A protein and the small-molecule ligand that binds it are described below.
Small molecule (SMILES): CC(=O)NCCNC(=O)c1ccc(C2=NCCS2)cc1

Binding-site contacts:
Ligand atom S16 contacts residue GLY79 of chain 1.A at 4.2 Å.
Ligand atom C11 contacts residue TRP82 of chain 1.A at 4.5 Å (hydrophobic).
Ligand atom O12 contacts residue CYS11 of chain 1.B at 3.7 Å.
Ligand atom C6 contacts residue VAL80 of chain 1.A at 4.2 Å (hydrophobic).
Ligand atom C19 contacts residue ASP78 of chain 1.A at 4.2 Å.
Ligand atom N18 contacts residue ALA1 of chain 1.B at 2.5 Å.
Ligand atom N18 contacts residue PRO2 of chain 1.B at 3.7 Å.
Ligand atom C1 contacts residue VAL80 of chain 1.A at 3.2 Å (hydrophobic).
Ligand atom S16 contacts residue ASN81 of chain 1.A at 3.7 Å.
Ligand atom N10 contacts residue LEU139 of chain 1.A at 4.3 Å.
Ligand atom C15 contacts residue PRO2 of chain 1.B at 3.2 Å (hydrophobic).
Ligand atom N10 contacts residue CYS11 of chain 1.B at 2.9 Å (h-bond).
Ligand atom S16 contacts residue ASP78 of chain 1.A at 4.4 Å.
Ligand atom C9 contacts residue TRP82 of chain 1.A at 4.5 Å (hydrophobic).
Ligand atom C6 contacts residue ASN81 of chain 1.A at 4.3 Å.
Ligand atom C2 contacts residue ASN81 of chain 1.A at 4.0 Å.
Ligand atom C9 contacts residue CYS11 of chain 1.B at 4.4 Å (hydrophobic).
Ligand atom C20 contacts residue PHE10 of chain 1.B at 3.8 Å (hydrophobic).
Ligand atom C15 contacts residue ARG84 of chain 1.A at 3.4 Å.
Ligand atom C20 contacts residue GLU9 of chain 1.B at 4.0 Å.
Ligand atom C19 contacts residue ALA1 of chain 1.B at 1.6 Å (hydrophobic).
Ligand atom S16 contacts residue VAL80 of chain 1.A at 3.5 Å (h-bond).
Ligand atom O12 contacts residue TRP82 of chain 1.A at 3.5 Å.
Ligand atom C1 contacts residue ASN81 of chain 1.A at 3.7 Å.
Ligand atom C2 contacts residue TRP126 of chain 1.A at 4.3 Å (hydrophobic).
Ligand atom C15 contacts residue ALA1 of chain 1.B at 2.7 Å (hydrophobic).
Ligand atom S16 contacts residue ALA1 of chain 1.B at 4.0 Å.
Ligand atom C17 contacts residue ALA1 of chain 1.B at 3.6 Å (hydrophobic).
Ligand atom C9 contacts residue LEU139 of chain 1.A at 4.2 Å (hydrophobic).
Ligand atom S16 contacts residue ARG84 of chain 1.A at 3.9 Å.
Ligand atom C15 contacts residue ASP78 of chain 1.A at 3.6 Å.
Ligand atom O12 contacts residue LEU139 of chain 1.A at 4.4 Å.
Ligand atom C20 contacts residue CYS11 of chain 1.B at 2.1 Å (hydrophobic).
Ligand atom C19 contacts residue PRO2 of chain 1.B at 2.5 Å (hydrophobic).
Ligand atom C17 contacts residue VAL80 of chain 1.A at 4.3 Å (hydrophobic).
Ligand atom C11 contacts residue CYS11 of chain 1.B at 2.7 Å (hydrophobic).
Ligand atom C2 contacts residue VAL80 of chain 1.A at 4.0 Å (hydrophobic).

Sequence of chain 1.A:
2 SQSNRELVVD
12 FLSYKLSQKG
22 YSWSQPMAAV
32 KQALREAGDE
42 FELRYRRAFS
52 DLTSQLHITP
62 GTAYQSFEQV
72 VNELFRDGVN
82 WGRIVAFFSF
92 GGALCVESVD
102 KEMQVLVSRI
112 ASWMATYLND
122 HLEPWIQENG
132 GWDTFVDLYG

Sequence of chain 1.B:
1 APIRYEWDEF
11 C